Binding-site contacts:
Ligand atom C3 contacts residue ASN125 of chain 3.A at 3.8 Å.
Ligand atom C8 contacts residue GLN124 of chain 3.A at 3.4 Å.
Ligand atom C1 contacts residue ARG247 of chain 3.A at 4.3 Å.
Ligand atom N2 contacts residue ASN125 of chain 3.A at 3.1 Å (h-bond).
Ligand atom C4 contacts residue ASN125 of chain 3.A at 4.1 Å.
Ligand atom C7 contacts residue ASN125 of chain 3.A at 3.9 Å.
Ligand atom O5 contacts residue ASN125 of chain 3.A at 2.3 Å (h-bond).
Ligand atom O7 contacts residue ASN125 of chain 3.A at 4.2 Å.
Ligand atom C1 contacts residue ASN125 of chain 3.A at 1.4 Å.
Ligand atom C2 contacts residue ASN125 of chain 3.A at 2.5 Å.
Ligand atom O5 contacts residue ARG247 of chain 3.A at 4.5 Å.
Ligand atom C5 contacts residue ASN125 of chain 3.A at 3.6 Å.
Ligand atom N2 contacts residue GLN124 of chain 3.A at 4.3 Å.

Sequence of chain 3.A:
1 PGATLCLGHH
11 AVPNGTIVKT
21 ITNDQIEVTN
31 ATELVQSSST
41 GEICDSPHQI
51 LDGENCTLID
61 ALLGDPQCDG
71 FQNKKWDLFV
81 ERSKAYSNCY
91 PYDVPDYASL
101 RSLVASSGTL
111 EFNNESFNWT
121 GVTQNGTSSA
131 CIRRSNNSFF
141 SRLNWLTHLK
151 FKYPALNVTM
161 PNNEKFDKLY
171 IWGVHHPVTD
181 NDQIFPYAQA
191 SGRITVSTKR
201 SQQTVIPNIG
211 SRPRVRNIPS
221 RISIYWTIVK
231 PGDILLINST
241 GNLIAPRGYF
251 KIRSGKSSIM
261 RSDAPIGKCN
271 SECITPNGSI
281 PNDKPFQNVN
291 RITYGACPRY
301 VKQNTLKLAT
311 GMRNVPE

This small molecule binds to this protein.
Small molecule (SMILES): CC(=O)N[C@@H]1[C@@H](O)[C@H](O)[C@@H](CO)O[C@H]1O